Binding-site contacts:
Ligand atom O5 contacts residue ASP156 of chain 1.G at 3.8 Å.
Ligand atom O3 contacts residue ASP156 of chain 1.G at 4.2 Å.
Ligand atom O4 contacts residue THR158 of chain 1.G at 4.4 Å.
Ligand atom C7 contacts residue ASN121 of chain 1.G at 3.2 Å.
Ligand atom C7 contacts residue TYR120 of chain 1.G at 3.9 Å (hydrophobic).
Ligand atom O6 contacts residue GLY155 of chain 1.G at 4.1 Å.
Ligand atom C2 contacts residue ASN121 of chain 1.G at 2.5 Å.
Ligand atom C4 contacts residue ASN121 of chain 1.G at 4.2 Å.
Ligand atom C4 contacts residue THR158 of chain 1.G at 4.4 Å.
Ligand atom C6 contacts residue GLY155 of chain 1.G at 3.6 Å.
Ligand atom C3 contacts residue ASP156 of chain 1.G at 4.2 Å.
Ligand atom C3 contacts residue ASN121 of chain 1.G at 3.8 Å.
Ligand atom O7 contacts residue TYR120 of chain 1.G at 3.4 Å.
Ligand atom O4 contacts residue ASP156 of chain 1.G at 4.3 Å.
Ligand atom O5 contacts residue ASN121 of chain 1.G at 2.4 Å (h-bond).
Ligand atom O3 contacts residue THR158 of chain 1.G at 4.3 Å.
Ligand atom C8 contacts residue TYR120 of chain 1.G at 3.2 Å (hydrophobic).
Ligand atom O7 contacts residue ASN121 of chain 1.G at 3.1 Å (h-bond).
Ligand atom C1 contacts residue GLY155 of chain 1.G at 4.3 Å.
Ligand atom C1 contacts residue ASP156 of chain 1.G at 4.2 Å.
Ligand atom C6 contacts residue ASP156 of chain 1.G at 3.9 Å.
Ligand atom C8 contacts residue ASN121 of chain 1.G at 4.5 Å.
Ligand atom C4 contacts residue ASP156 of chain 1.G at 3.6 Å.
Ligand atom N2 contacts residue ASN121 of chain 1.G at 3.0 Å (h-bond).
Ligand atom O7 contacts residue ASP156 of chain 1.G at 4.0 Å.
Ligand atom C5 contacts residue ASN121 of chain 1.G at 3.7 Å.
Ligand atom C2 contacts residue ASP156 of chain 1.G at 3.6 Å.
Ligand atom C1 contacts residue ASN121 of chain 1.G at 1.4 Å.
Ligand atom C5 contacts residue ASP156 of chain 1.G at 4.2 Å.

Sequence of chain 1.G:
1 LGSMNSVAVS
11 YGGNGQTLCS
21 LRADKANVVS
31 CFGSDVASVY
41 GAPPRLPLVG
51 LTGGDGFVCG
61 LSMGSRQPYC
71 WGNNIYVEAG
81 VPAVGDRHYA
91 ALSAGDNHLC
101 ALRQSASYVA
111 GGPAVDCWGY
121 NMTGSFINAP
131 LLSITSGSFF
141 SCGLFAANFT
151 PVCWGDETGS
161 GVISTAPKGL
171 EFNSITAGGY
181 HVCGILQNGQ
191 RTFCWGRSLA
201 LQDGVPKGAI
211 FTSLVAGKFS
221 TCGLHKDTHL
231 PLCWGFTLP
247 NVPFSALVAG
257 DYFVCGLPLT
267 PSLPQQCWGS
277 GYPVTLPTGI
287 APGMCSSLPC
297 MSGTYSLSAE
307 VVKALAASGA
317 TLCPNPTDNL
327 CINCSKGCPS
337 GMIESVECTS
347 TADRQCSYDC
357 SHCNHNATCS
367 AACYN

This small molecule binds to this protein.
Small molecule (SMILES): CC(=O)N[C@H]1CO[C@H](CO[C@@H]2O[C@@H](C)[C@@H](O)[C@@H](O)[C@@H]2O)[C@@H](O)[C@@H]1O